Sequence of chain 1.A:
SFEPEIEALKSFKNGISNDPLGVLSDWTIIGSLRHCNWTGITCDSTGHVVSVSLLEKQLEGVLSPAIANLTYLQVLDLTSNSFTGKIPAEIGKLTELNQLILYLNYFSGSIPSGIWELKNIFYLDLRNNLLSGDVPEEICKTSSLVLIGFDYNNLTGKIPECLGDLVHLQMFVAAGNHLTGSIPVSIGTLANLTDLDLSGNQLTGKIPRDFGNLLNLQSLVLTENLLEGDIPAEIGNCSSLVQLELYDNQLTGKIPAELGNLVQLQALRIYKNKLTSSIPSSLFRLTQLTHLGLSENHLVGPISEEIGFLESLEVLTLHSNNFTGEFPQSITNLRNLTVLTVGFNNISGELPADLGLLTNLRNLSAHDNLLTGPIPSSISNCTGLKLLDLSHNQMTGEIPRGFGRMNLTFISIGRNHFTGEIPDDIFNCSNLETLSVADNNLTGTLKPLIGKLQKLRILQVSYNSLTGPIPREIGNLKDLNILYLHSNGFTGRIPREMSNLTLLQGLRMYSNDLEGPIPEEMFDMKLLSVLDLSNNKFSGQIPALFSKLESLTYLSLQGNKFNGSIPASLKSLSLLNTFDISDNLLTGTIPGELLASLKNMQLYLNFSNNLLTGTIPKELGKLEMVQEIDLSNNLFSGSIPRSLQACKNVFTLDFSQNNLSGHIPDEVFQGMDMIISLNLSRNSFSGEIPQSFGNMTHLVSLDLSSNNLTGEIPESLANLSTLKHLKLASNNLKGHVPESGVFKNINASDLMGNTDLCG

A protein and the small-molecule ligand that binds it are described below.
Small molecule (SMILES): CC(=O)N[C@H]1[C@H](O[C@H]2[C@H](O)[C@@H](NC(C)=O)CO[C@@H]2CO)O[C@H](CO)[C@@H](O)[C@@H]1O

Sequence of chain 1.C:
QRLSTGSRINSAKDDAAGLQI

Binding-site contacts:
Ligand atom C3 contacts residue ASN364 of chain 1.A at 3.6 Å.
Ligand atom O6 contacts residue ASN364 of chain 1.A at 4.3 Å.
Ligand atom C2 contacts residue ASN364 of chain 1.A at 2.2 Å.
Ligand atom O5 contacts residue LEU388 of chain 1.A at 4.0 Å.
Ligand atom O7 contacts residue ALA16 of chain 1.C at 3.5 Å.
Ligand atom C7 contacts residue ALA16 of chain 1.C at 3.9 Å (hydrophobic).
Ligand atom C4 contacts residue ASN364 of chain 1.A at 4.0 Å.
Ligand atom O6 contacts residue PHE411 of chain 1.A at 4.2 Å.
Ligand atom C8 contacts residue ASP15 of chain 1.C at 3.4 Å.
Ligand atom O6 contacts residue ALA16 of chain 1.C at 4.2 Å.
Ligand atom C7 contacts residue ASN364 of chain 1.A at 3.4 Å.
Ligand atom O7 contacts residue VAL340 of chain 1.A at 4.5 Å.
Ligand atom O3 contacts residue ALA16 of chain 1.C at 3.7 Å.
Ligand atom N2 contacts residue ASN364 of chain 1.A at 2.7 Å (h-bond).
Ligand atom O7 contacts residue ALA17 of chain 1.C at 3.0 Å (h-bond).
Ligand atom C7 contacts residue VAL340 of chain 1.A at 3.9 Å (hydrophobic).
Ligand atom C8 contacts residue LYS387 of chain 1.A at 3.9 Å.
Ligand atom O5 contacts residue ASN364 of chain 1.A at 2.3 Å (h-bond).
Ligand atom C5 contacts residue LYS387 of chain 1.A at 4.3 Å.
Ligand atom N2 contacts residue VAL340 of chain 1.A at 4.0 Å.
Ligand atom C7 contacts residue ASP15 of chain 1.C at 4.3 Å.
Ligand atom C8 contacts residue VAL340 of chain 1.A at 3.6 Å (hydrophobic).
Ligand atom C6 contacts residue LYS387 of chain 1.A at 4.1 Å.
Ligand atom C5 contacts residue ASN364 of chain 1.A at 3.6 Å.
Ligand atom O6 contacts residue THR410 of chain 1.A at 4.4 Å.
Ligand atom C6 contacts residue PHE411 of chain 1.A at 4.1 Å (hydrophobic).
Ligand atom O7 contacts residue ASP15 of chain 1.C at 4.2 Å.
Ligand atom C1 contacts residue ASN364 of chain 1.A at 1.4 Å.
Ligand atom C5 contacts residue THR52 of chain 1.B at 4.3 Å.
Ligand atom O7 contacts residue THR342 of chain 1.A at 4.4 Å.
Ligand atom C8 contacts residue ALA16 of chain 1.C at 3.9 Å (hydrophobic).
Ligand atom O6 contacts residue LYS387 of chain 1.A at 3.2 Å (salt-bridge).
Ligand atom O7 contacts residue ASN364 of chain 1.A at 3.6 Å.
Ligand atom C7 contacts residue ALA17 of chain 1.C at 4.1 Å (hydrophobic).

Sequence of chain 1.B:
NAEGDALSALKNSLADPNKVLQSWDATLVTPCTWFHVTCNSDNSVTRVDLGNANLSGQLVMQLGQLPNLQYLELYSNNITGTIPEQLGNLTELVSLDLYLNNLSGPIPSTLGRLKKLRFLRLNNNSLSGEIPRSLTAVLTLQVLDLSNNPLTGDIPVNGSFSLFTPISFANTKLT